This protein binds this small molecule.
Small molecule (SMILES): CC(=O)N[C@@H]1[C@@H](O)[C@H](O)[C@@H](CO)O[C@H]1O

Sequence of chain 1.C:
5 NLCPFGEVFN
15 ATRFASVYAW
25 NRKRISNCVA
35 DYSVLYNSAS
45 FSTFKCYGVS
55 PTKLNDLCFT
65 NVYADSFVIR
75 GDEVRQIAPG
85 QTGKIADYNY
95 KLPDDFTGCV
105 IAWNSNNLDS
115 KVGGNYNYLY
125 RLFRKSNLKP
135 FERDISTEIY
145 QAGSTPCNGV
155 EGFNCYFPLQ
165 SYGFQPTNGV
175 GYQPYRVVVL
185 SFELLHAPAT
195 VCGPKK

Binding-site contacts:
Ligand atom C2 contacts residue ASN14 of chain 1.C at 2.4 Å.
Ligand atom N2 contacts residue ASN14 of chain 1.C at 2.9 Å (h-bond).
Ligand atom C7 contacts residue GLY10 of chain 1.C at 4.3 Å.
Ligand atom C4 contacts residue ASN14 of chain 1.C at 4.2 Å.
Ligand atom C8 contacts residue GLY10 of chain 1.C at 3.5 Å.
Ligand atom C1 contacts residue ASN14 of chain 1.C at 1.4 Å.
Ligand atom C1 contacts residue GOL1 of chain 1.J at 4.0 Å.
Ligand atom O7 contacts residue ASN14 of chain 1.C at 3.8 Å.
Ligand atom O5 contacts residue ASN14 of chain 1.C at 2.4 Å (h-bond).
Ligand atom N2 contacts residue GLY10 of chain 1.C at 4.3 Å.
Ligand atom C5 contacts residue GOL1 of chain 1.J at 4.4 Å.
Ligand atom O6 contacts residue GOL1 of chain 1.J at 4.0 Å.
Ligand atom C3 contacts residue ASN14 of chain 1.C at 3.8 Å.
Ligand atom C8 contacts residue PHE9 of chain 1.C at 4.0 Å (hydrophobic).
Ligand atom O5 contacts residue GOL1 of chain 1.J at 3.9 Å.
Ligand atom C7 contacts residue ASN14 of chain 1.C at 3.6 Å.
Ligand atom C5 contacts residue ASN14 of chain 1.C at 3.7 Å.